A protein and the small-molecule ligand that binds it are described below.
Small molecule (SMILES): OC[C@H]1O[C@](O)(CO)[C@@H](O)[C@@H]1O

Sequence of chain 1.C:
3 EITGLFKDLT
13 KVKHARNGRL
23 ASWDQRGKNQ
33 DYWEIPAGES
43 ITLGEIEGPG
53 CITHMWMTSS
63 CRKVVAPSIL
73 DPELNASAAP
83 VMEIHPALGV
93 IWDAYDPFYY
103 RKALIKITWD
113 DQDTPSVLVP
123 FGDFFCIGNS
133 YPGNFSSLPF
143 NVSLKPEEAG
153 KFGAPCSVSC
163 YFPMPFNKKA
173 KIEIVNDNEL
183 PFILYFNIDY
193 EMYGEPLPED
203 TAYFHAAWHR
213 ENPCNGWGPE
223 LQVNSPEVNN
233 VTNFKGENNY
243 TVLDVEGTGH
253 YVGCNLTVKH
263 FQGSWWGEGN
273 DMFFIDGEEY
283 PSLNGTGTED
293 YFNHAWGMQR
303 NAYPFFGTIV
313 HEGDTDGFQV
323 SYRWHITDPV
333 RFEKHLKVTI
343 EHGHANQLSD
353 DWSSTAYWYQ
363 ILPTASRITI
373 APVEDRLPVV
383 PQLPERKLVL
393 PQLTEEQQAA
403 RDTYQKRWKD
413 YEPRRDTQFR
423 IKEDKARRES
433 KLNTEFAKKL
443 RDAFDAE

Binding-site contacts:
Ligand atom C1 contacts residue PRO82 of chain 1.F at 4.1 Å (hydrophobic).
Ligand atom C5 contacts residue ASP292 of chain 1.C at 3.9 Å.
Ligand atom C1 contacts residue TRP298 of chain 1.C at 4.1 Å (hydrophobic).
Ligand atom O6 contacts residue GLU291 of chain 1.C at 3.5 Å (salt-bridge).
Ligand atom O4 contacts residue THR288 of chain 1.C at 3.3 Å (h-bond).
Ligand atom O2 contacts residue TRP267 of chain 1.C at 3.4 Å (h-bond).
Ligand atom O2 contacts residue GLU291 of chain 1.C at 2.5 Å (salt-bridge).
Ligand atom C1 contacts residue GLU270 of chain 1.C at 3.5 Å.
Ligand atom O5 contacts residue TRP298 of chain 1.C at 3.6 Å (h-bond).
Ligand atom C4 contacts residue ASP292 of chain 1.C at 3.4 Å.
Ligand atom C3 contacts residue GLU291 of chain 1.C at 3.3 Å.
Ligand atom C5 contacts residue TYR187 of chain 1.F at 3.6 Å (hydrophobic).
Ligand atom C2 contacts residue GLU270 of chain 1.C at 3.7 Å.
Ligand atom O2 contacts residue GLU270 of chain 1.C at 4.0 Å.
Ligand atom O2 contacts residue GLY299 of chain 1.C at 3.6 Å (h-bond).
Ligand atom C3 contacts residue TRP267 of chain 1.C at 4.0 Å (hydrophobic).
Ligand atom O4 contacts residue GLY289 of chain 1.C at 3.8 Å.
Ligand atom C5 contacts residue GLU291 of chain 1.C at 3.8 Å.
Ligand atom C2 contacts residue GLU291 of chain 1.C at 3.1 Å.
Ligand atom C6 contacts residue THR60 of chain 1.F at 3.7 Å.
Ligand atom C6 contacts residue ASP292 of chain 1.C at 3.4 Å.
Ligand atom C6 contacts residue TYR187 of chain 1.F at 3.7 Å (hydrophobic).
Ligand atom O6 contacts residue ASP292 of chain 1.C at 2.6 Å (salt-bridge).
Ligand atom O5 contacts residue GLU291 of chain 1.C at 3.2 Å (salt-bridge).
Ligand atom O3 contacts residue TRP267 of chain 1.C at 3.0 Å (h-bond).
Ligand atom O3 contacts residue GLU291 of chain 1.C at 2.8 Å (salt-bridge).
Ligand atom O6 contacts residue TRP298 of chain 1.C at 3.0 Å (h-bond).
Ligand atom O6 contacts residue THR60 of chain 1.F at 3.8 Å.
Ligand atom O4 contacts residue ASP292 of chain 1.C at 2.7 Å (salt-bridge).
Ligand atom C3 contacts residue GLU270 of chain 1.C at 3.4 Å.
Ligand atom O1 contacts residue ASN226 of chain 1.C at 3.6 Å.
Ligand atom O2 contacts residue TRP298 of chain 1.C at 3.7 Å.
Ligand atom C6 contacts residue TRP298 of chain 1.C at 4.0 Å (hydrophobic).
Ligand atom O4 contacts residue TYR187 of chain 1.F at 3.4 Å.
Ligand atom O3 contacts residue GLU270 of chain 1.C at 3.4 Å (salt-bridge).
Ligand atom O6 contacts residue ALA297 of chain 1.C at 3.3 Å.
Ligand atom O3 contacts residue GLY269 of chain 1.C at 3.2 Å (h-bond).
Ligand atom C4 contacts residue GLU291 of chain 1.C at 3.4 Å.
Ligand atom O4 contacts residue GLU291 of chain 1.C at 4.0 Å.
Ligand atom O1 contacts residue GLU270 of chain 1.C at 2.6 Å (salt-bridge).

Sequence of chain 1.F:
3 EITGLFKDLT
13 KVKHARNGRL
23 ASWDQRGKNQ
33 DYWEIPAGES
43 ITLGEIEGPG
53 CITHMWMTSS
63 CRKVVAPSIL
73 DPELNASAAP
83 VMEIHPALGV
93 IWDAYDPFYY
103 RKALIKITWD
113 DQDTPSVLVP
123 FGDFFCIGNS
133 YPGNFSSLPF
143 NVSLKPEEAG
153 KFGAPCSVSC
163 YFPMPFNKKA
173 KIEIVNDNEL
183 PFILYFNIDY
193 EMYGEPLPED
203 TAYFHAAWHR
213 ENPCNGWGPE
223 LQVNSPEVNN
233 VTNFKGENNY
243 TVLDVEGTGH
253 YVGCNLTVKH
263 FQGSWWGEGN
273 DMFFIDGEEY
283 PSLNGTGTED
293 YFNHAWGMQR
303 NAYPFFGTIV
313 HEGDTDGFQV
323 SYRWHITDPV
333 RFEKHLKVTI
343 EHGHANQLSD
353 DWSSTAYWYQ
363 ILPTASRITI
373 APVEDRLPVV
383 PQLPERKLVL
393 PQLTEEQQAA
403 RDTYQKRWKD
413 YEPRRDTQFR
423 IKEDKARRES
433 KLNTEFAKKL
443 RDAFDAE